Binding-site contacts:
Ligand atom OP1 contacts residue HIS6 of chain 1.C at 3.9 Å.

This small molecule binds to this protein.
Small molecule (SMILES): Nc1ccn([C@H]2C[C@H](O[P](=O)(O)OC[C@H]3O[C@@H](n4cnc5c4NC=NC5N)C[C@@H]3O[P](=O)(O)OC[C@H]3O[C@@H](n4cnc5c(=O)[nH]c(N)nc54)C[C@@H]3O[P](=O)(O)OC[C@H]3O[C@@H](n4ccc(N)nc4=O)C[C@@H]3O)[C@@H](CO[P](=O)(O)O[C@H]3C[C@H](n4cnc5c4NC=NC5N)O[C@@H]3CO[P](=O)(O)O[C@H]3C[C@H](n4cnc5c4NC=NC5N)O[C@@H]3CO)O2)c(=O)n1

Sequence of chain 1.C:
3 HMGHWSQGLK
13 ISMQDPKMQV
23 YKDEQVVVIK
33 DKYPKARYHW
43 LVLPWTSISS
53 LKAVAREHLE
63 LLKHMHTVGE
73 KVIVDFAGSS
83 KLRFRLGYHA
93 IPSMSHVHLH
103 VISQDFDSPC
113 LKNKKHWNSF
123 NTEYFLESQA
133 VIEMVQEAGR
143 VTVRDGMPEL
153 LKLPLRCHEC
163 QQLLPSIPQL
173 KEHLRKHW